Binding-site contacts:
Ligand atom O5 contacts residue ASN685 of chain 1.A at 2.4 Å (h-bond).
Ligand atom O7 contacts residue ASN685 of chain 1.A at 3.1 Å (h-bond).
Ligand atom C3 contacts residue ASN685 of chain 1.A at 3.8 Å.
Ligand atom N2 contacts residue ASN685 of chain 1.A at 2.9 Å (h-bond).
Ligand atom O6 contacts residue ASN685 of chain 1.A at 4.0 Å.
Ligand atom C2 contacts residue ASN685 of chain 1.A at 2.4 Å.
Ligand atom C5 contacts residue ASN685 of chain 1.A at 3.7 Å.
Ligand atom C1 contacts residue ASN685 of chain 1.A at 1.4 Å.
Ligand atom C4 contacts residue ASN685 of chain 1.A at 4.2 Å.
Ligand atom C8 contacts residue ASN685 of chain 1.A at 4.3 Å.
Ligand atom C7 contacts residue ASN685 of chain 1.A at 3.2 Å.

Sequence of chain 1.A:
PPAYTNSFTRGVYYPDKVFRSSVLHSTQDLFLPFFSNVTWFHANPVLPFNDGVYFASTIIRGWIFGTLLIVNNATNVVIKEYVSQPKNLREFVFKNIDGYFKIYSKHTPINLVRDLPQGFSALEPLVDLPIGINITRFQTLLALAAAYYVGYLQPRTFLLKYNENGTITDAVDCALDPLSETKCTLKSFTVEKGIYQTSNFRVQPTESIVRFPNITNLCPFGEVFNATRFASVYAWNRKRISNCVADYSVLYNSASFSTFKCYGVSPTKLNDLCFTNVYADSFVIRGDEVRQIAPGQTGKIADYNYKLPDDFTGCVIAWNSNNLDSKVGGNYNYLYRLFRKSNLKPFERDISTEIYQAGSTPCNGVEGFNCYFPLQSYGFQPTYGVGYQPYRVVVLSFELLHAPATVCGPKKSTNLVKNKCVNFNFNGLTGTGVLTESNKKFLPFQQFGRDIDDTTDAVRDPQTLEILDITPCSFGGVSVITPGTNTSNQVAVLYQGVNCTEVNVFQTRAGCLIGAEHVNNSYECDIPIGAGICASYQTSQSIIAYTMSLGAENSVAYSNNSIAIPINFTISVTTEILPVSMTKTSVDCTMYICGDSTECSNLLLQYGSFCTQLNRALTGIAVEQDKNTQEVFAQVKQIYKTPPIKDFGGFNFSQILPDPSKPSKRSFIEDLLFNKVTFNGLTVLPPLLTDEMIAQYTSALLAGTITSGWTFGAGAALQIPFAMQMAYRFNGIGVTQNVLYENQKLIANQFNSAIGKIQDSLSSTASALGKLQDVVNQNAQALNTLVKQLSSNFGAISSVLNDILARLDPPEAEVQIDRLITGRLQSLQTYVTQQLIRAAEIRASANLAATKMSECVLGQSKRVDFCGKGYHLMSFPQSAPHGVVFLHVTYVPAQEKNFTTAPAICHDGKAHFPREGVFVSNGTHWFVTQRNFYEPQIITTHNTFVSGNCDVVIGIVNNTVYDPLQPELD

A protein and the small-molecule ligand that binds it are described below.
Small molecule (SMILES): CC(=O)N[C@@H]1[C@@H](O)[C@H](O)[C@@H](CO)O[C@H]1O